Binding-site contacts:
Ligand atom C2 contacts residue TRP48 of chain 1.B at 4.2 Å (hydrophobic).
Ligand atom C4 contacts residue TRP48 of chain 1.B at 4.2 Å (hydrophobic).
Ligand atom C7 contacts residue SER47 of chain 1.B at 4.0 Å.
Ligand atom O6 contacts residue TRP48 of chain 1.B at 3.6 Å.
Ligand atom C1 contacts residue TRP48 of chain 1.B at 3.7 Å (hydrophobic).
Ligand atom C5 contacts residue TRP48 of chain 1.B at 3.7 Å (hydrophobic).
Ligand atom C6 contacts residue THR18 of chain 1.B at 3.8 Å.
Ligand atom C2 contacts residue TRP19 of chain 1.B at 3.9 Å (hydrophobic).
Ligand atom O7 contacts residue TRP19 of chain 1.B at 3.5 Å (h-bond).
Ligand atom C1 contacts residue SER47 of chain 1.B at 4.0 Å.
Ligand atom N2 contacts residue TRP19 of chain 1.B at 3.3 Å (h-bond).
Ligand atom C8 contacts residue TRP19 of chain 1.B at 3.5 Å (hydrophobic).
Ligand atom O7 contacts residue TRP141 of chain 1.B at 4.2 Å.
Ligand atom O3 contacts residue TRP19 of chain 1.B at 2.9 Å (h-bond).
Ligand atom C8 contacts residue TRP141 of chain 1.B at 3.7 Å (hydrophobic).
Ligand atom C7 contacts residue VAL46 of chain 1.B at 4.0 Å (hydrophobic).
Ligand atom C8 contacts residue TYR25 of chain 1.B at 3.5 Å (hydrophobic).
Ligand atom C7 contacts residue TRP141 of chain 1.B at 4.0 Å (hydrophobic).
Ligand atom C3 contacts residue TRP19 of chain 1.B at 3.9 Å (hydrophobic).
Ligand atom O6 contacts residue HIS137 of chain 1.B at 4.5 Å.
Ligand atom O7 contacts residue TRP48 of chain 1.B at 3.0 Å (h-bond).
Ligand atom C8 contacts residue VAL46 of chain 1.B at 3.9 Å (hydrophobic).
Ligand atom C2 contacts residue SER47 of chain 1.B at 4.5 Å.
Ligand atom C7 contacts residue TRP48 of chain 1.B at 4.2 Å (hydrophobic).
Ligand atom O6 contacts residue TRP48 of chain 1.B at 3.4 Å (h-bond).
Ligand atom C7 contacts residue TRP19 of chain 1.B at 3.2 Å (hydrophobic).
Ligand atom O7 contacts residue VAL46 of chain 1.B at 3.4 Å.
Ligand atom C6 contacts residue TRP48 of chain 1.B at 3.8 Å (hydrophobic).
Ligand atom O7 contacts residue SER47 of chain 1.B at 3.0 Å (h-bond).
Ligand atom O6 contacts residue THR18 of chain 1.B at 3.9 Å.
Ligand atom O5 contacts residue TRP48 of chain 1.B at 4.0 Å.
Ligand atom O5 contacts residue SER47 of chain 1.B at 4.2 Å.
Ligand atom O3 contacts residue TRP48 of chain 1.B at 3.6 Å.
Ligand atom C3 contacts residue TRP48 of chain 1.B at 4.4 Å (hydrophobic).

This small molecule binds to this protein.
Small molecule (SMILES): CC(=O)N[C@@H]1[C@@H](O)[C@H](O[C@@H]2O[C@H](CO)[C@H](O)[C@H](O)[C@H]2O)[C@@H](CO)O[C@@H]1O

Sequence of chain 1.B:
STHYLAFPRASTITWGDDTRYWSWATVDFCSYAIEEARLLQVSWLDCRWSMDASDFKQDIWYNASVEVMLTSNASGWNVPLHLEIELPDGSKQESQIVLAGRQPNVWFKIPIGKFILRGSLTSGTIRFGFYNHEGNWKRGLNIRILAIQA